Binding-site contacts:
Ligand atom O5 contacts residue ASN379 of chain 1.B at 2.4 Å (h-bond).
Ligand atom C8 contacts residue SER344 of chain 1.B at 4.2 Å.
Ligand atom C5 contacts residue ASN379 of chain 1.B at 3.7 Å.
Ligand atom C4 contacts residue ASN379 of chain 1.B at 4.2 Å.
Ligand atom N2 contacts residue ASN379 of chain 1.B at 2.9 Å (h-bond).
Ligand atom C3 contacts residue ASN379 of chain 1.B at 3.8 Å.
Ligand atom C8 contacts residue ASN379 of chain 1.B at 3.8 Å.
Ligand atom C7 contacts residue ASN379 of chain 1.B at 3.3 Å.
Ligand atom C2 contacts residue ASN379 of chain 1.B at 2.5 Å.
Ligand atom O7 contacts residue ASN379 of chain 1.B at 3.5 Å (h-bond).
Ligand atom C1 contacts residue ASN379 of chain 1.B at 1.5 Å.

Sequence of chain 1.B:
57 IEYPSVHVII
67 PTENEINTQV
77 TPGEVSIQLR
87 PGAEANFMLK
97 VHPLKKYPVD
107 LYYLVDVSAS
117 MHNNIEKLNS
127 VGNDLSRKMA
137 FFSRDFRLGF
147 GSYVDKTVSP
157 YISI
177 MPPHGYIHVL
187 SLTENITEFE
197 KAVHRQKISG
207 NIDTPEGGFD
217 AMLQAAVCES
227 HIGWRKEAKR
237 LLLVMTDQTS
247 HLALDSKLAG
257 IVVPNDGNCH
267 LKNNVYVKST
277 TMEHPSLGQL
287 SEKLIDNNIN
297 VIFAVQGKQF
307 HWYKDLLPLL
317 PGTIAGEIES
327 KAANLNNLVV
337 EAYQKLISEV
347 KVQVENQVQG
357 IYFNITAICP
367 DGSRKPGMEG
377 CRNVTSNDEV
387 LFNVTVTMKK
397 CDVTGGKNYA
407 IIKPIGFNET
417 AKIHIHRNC

This small molecule binds to this protein.
Small molecule (SMILES): CC(=O)N[C@@H]1[C@@H](O)[C@H](O)[C@@H](CO)O[C@H]1O